Sequence of chain 26.A:
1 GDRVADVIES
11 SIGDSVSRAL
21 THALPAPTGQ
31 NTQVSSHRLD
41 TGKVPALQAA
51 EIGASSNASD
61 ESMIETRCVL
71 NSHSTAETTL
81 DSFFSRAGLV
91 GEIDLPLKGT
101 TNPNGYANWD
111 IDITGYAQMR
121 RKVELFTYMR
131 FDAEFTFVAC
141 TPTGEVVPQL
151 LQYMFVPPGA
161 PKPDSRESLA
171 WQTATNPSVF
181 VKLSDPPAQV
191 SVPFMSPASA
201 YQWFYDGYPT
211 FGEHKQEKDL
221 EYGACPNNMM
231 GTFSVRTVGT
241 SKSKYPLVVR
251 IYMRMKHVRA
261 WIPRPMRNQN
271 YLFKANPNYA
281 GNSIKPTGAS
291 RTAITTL

Binding-site contacts:
Ligand atom CAK contacts residue MET195 of chain 26.A at 3.8 Å (hydrophobic).
Ligand atom CAQ contacts residue ASN228 of chain 26.A at 3.6 Å.
Ligand atom CAT contacts residue TRP203 of chain 26.A at 3.4 Å (hydrophobic).
Ligand atom CAV contacts residue ILE111 of chain 26.A at 3.9 Å (hydrophobic).
Ligand atom CAI contacts residue ILE24 of chain 26.C at 3.7 Å (hydrophobic).
Ligand atom NAZ contacts residue TRP203 of chain 26.A at 3.2 Å.
Ligand atom CAP contacts residue TYR201 of chain 26.A at 3.5 Å (hydrophobic).
Ligand atom CAD contacts residue ASN228 of chain 26.A at 3.5 Å.
Ligand atom OAB contacts residue ASP112 of chain 26.A at 3.6 Å.
Ligand atom NAZ contacts residue ASN228 of chain 26.A at 3.9 Å.
Ligand atom CAD contacts residue GLN202 of chain 26.A at 3.6 Å.
Ligand atom CAV contacts residue VAL192 of chain 26.A at 3.9 Å (hydrophobic).
Ligand atom OAB contacts residue TRP203 of chain 26.A at 3.7 Å.
Ligand atom CAK contacts residue PHE155 of chain 26.A at 3.5 Å (hydrophobic).
Ligand atom CAE contacts residue ASP112 of chain 26.A at 3.6 Å.
Ligand atom CAG contacts residue THR114 of chain 26.A at 3.9 Å.
Ligand atom CAF contacts residue ASN228 of chain 26.A at 3.2 Å.
Ligand atom CAE contacts residue THR114 of chain 26.A at 3.5 Å.
Ligand atom CAJ contacts residue PHE135 of chain 26.A at 3.8 Å (hydrophobic).
Ligand atom CAA contacts residue PHE135 of chain 26.A at 3.8 Å (hydrophobic).
Ligand atom CAF contacts residue TRP203 of chain 26.A at 3.6 Å (hydrophobic).
Ligand atom CAX contacts residue ILE111 of chain 26.A at 3.9 Å (hydrophobic).
Ligand atom CAW contacts residue ASN228 of chain 26.A at 3.7 Å.
Ligand atom CAG contacts residue TRP203 of chain 26.A at 3.9 Å (hydrophobic).
Ligand atom CAQ contacts residue TYR201 of chain 26.A at 3.7 Å (hydrophobic).
Ligand atom CAL contacts residue PHE135 of chain 26.A at 3.7 Å (hydrophobic).
Ligand atom OAS contacts residue VAL192 of chain 26.A at 3.9 Å.
Ligand atom OAB contacts residue ILE113 of chain 26.A at 3.3 Å (h-bond).
Ligand atom CAQ contacts residue TRP203 of chain 26.A at 3.4 Å (hydrophobic).
Ligand atom CAW contacts residue TRP203 of chain 26.A at 3.4 Å (hydrophobic).
Ligand atom NAY contacts residue TRP203 of chain 26.A at 3.7 Å.
Ligand atom CAG contacts residue ASP112 of chain 26.A at 3.5 Å.
Ligand atom CAI contacts residue PHE155 of chain 26.A at 3.5 Å (hydrophobic).
Ligand atom CAM contacts residue ILE111 of chain 26.A at 3.6 Å (hydrophobic).
Ligand atom CAL contacts residue ILE111 of chain 26.A at 3.5 Å (hydrophobic).
Ligand atom CAV contacts residue MET195 of chain 26.A at 3.9 Å (hydrophobic).
Ligand atom OAS contacts residue MET195 of chain 26.A at 3.1 Å.
Ligand atom CAH contacts residue VAL192 of chain 26.A at 3.9 Å (hydrophobic).
Ligand atom CAF contacts residue GLN202 of chain 26.A at 3.6 Å.
Ligand atom CAM contacts residue MET195 of chain 26.A at 4.0 Å (hydrophobic).

Sequence of chain 26.C:
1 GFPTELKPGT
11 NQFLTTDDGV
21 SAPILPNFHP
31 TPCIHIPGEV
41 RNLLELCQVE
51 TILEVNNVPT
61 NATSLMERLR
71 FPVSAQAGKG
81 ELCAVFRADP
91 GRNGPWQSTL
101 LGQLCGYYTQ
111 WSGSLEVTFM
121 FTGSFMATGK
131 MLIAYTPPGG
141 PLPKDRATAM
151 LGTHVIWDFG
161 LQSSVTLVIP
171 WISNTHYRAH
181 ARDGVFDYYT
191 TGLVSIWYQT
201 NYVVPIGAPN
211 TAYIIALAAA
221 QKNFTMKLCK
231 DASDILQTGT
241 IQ

The small molecule below binds the protein below.
Small molecule (SMILES): C[C@H](CCOc1ccc(I)cc1)CCN1CCN(c2ccncc2)C1=O